Sequence of chain 1.A:
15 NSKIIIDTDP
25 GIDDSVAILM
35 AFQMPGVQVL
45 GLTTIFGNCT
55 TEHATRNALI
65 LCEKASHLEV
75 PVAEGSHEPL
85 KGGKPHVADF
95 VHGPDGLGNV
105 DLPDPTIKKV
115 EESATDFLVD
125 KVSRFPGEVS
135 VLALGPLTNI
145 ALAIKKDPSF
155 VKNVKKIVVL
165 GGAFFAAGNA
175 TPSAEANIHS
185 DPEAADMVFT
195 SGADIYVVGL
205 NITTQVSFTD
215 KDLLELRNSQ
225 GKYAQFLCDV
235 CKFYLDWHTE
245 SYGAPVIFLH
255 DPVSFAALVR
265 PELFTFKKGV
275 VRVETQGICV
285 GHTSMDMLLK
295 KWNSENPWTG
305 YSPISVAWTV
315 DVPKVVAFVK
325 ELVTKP

Binding-site contacts:
Ligand atom C3' contacts residue LEU164 of chain 1.A at 3.6 Å (hydrophobic).
Ligand atom C5' contacts residue ASN173 of chain 1.A at 3.8 Å.
Ligand atom C3' contacts residue CA1 of chain 1.C at 3.5 Å.
Ligand atom N7 contacts residue VAL95 of chain 1.A at 3.8 Å.
Ligand atom O6 contacts residue TRP241 of chain 1.A at 3.0 Å.
Ligand atom O3' contacts residue ASP255 of chain 1.A at 2.6 Å (salt-bridge).
Ligand atom C4' contacts residue GLU179 of chain 1.A at 3.5 Å.
Ligand atom O2' contacts residue ASP28 of chain 1.A at 3.0 Å (salt-bridge).
Ligand atom O5' contacts residue GLU179 of chain 1.A at 2.7 Å (salt-bridge).
Ligand atom O6 contacts residue LYS294 of chain 1.B at 3.5 Å (salt-bridge).
Ligand atom C1' contacts residue HIS96 of chain 1.A at 3.7 Å.
Ligand atom O2' contacts residue ASP255 of chain 1.A at 3.2 Å (salt-bridge).
Ligand atom O2' contacts residue ASP27 of chain 1.A at 2.6 Å (salt-bridge).
Ligand atom C2' contacts residue CA1 of chain 1.C at 3.5 Å.
Ligand atom C4' contacts residue ASN181 of chain 1.A at 3.7 Å.
Ligand atom N3 contacts residue ALA180 of chain 1.A at 3.4 Å.
Ligand atom O3' contacts residue ASN181 of chain 1.A at 3.3 Å (h-bond).
Ligand atom O3' contacts residue LEU164 of chain 1.A at 3.6 Å.
Ligand atom C8 contacts residue HIS254 of chain 1.A at 3.5 Å.
Ligand atom N4' contacts residue ASN181 of chain 1.A at 3.6 Å.
Ligand atom O2' contacts residue ASN52 of chain 1.A at 3.0 Å (h-bond).
Ligand atom C2' contacts residue ASP27 of chain 1.A at 3.1 Å.
Ligand atom C5 contacts residue ASN173 of chain 1.A at 3.7 Å.
Ligand atom C3' contacts residue ASP27 of chain 1.A at 3.6 Å.
Ligand atom C1' contacts residue ASN52 of chain 1.A at 3.3 Å.
Ligand atom C8 contacts residue TYR238 of chain 1.A at 3.4 Å (hydrophobic).
Ligand atom O5' contacts residue ALA180 of chain 1.A at 3.7 Å.
Ligand atom C2 contacts residue ALA180 of chain 1.A at 3.3 Å (hydrophobic).
Ligand atom O3' contacts residue LEU138 of chain 1.A at 2.8 Å (h-bond).
Ligand atom C8 contacts residue HIS96 of chain 1.A at 3.6 Å.
Ligand atom C9 contacts residue HIS96 of chain 1.A at 3.4 Å.
Ligand atom O2' contacts residue CA1 of chain 1.C at 2.5 Å.
Ligand atom C5' contacts residue GLU179 of chain 1.A at 3.2 Å.
Ligand atom O5' contacts residue ASN173 of chain 1.A at 2.8 Å (h-bond).
Ligand atom N7 contacts residue HIS254 of chain 1.A at 3.7 Å.
Ligand atom C6 contacts residue VAL95 of chain 1.A at 3.8 Å (hydrophobic).
Ligand atom C6 contacts residue ASN173 of chain 1.A at 3.6 Å.
Ligand atom O3' contacts residue CA1 of chain 1.C at 2.4 Å.
Ligand atom C3' contacts residue ASP255 of chain 1.A at 3.3 Å.
Ligand atom C4' contacts residue LEU164 of chain 1.A at 3.8 Å (hydrophobic).

Sequence of chain 1.B:
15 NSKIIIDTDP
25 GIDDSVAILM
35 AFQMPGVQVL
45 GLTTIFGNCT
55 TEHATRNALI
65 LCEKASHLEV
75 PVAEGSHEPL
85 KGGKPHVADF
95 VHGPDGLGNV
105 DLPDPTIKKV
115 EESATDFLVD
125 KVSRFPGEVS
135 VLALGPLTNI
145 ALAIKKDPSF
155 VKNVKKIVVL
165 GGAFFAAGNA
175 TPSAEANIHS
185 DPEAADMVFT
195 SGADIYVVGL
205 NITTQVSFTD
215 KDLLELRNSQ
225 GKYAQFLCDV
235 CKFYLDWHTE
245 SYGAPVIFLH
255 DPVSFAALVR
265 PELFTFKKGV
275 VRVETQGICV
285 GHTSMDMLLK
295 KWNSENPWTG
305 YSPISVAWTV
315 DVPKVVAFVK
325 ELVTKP

A small-molecule ligand and the protein it binds are described below.
Small molecule (SMILES): O=c1[nH]cnc2c([C@@H]3N[C@H](CO)[C@@H](O)[C@H]3O)c[nH]c12